Binding-site contacts:
Ligand atom P contacts residue DA4 of chain 3.D at 3.2 Å.
Ligand atom OP1 contacts residue DA4 of chain 3.D at 2.2 Å.
Ligand atom O5' contacts residue DA4 of chain 3.D at 4.0 Å.
Ligand atom C5' contacts residue DA4 of chain 3.D at 4.0 Å.
Ligand atom OP2 contacts residue DA4 of chain 3.D at 3.6 Å.
Ligand atom C3' contacts residue DA4 of chain 3.D at 3.3 Å.
Ligand atom C2' contacts residue DA4 of chain 3.D at 3.5 Å.
Ligand atom C4' contacts residue DA4 of chain 3.D at 4.3 Å.
Ligand atom O3' contacts residue DA4 of chain 3.D at 4.2 Å.

A protein and the small-molecule ligand that binds it are described below.
Small molecule (SMILES): Nc1ccn([C@H]2C[C@H](O)[C@@H](COP(=O)(O)O)O2)c(=O)n1